Sequence of chain 1.B:
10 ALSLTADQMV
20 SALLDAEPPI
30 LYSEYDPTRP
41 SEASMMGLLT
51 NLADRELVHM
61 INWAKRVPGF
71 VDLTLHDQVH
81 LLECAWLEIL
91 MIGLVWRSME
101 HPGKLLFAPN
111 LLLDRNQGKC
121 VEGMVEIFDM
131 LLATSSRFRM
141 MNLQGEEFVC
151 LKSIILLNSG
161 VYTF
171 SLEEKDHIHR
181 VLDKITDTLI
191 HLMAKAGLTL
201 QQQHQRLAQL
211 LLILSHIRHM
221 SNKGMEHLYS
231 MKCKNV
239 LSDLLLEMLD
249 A

This protein binds this small molecule.
Small molecule (SMILES): CC[C@H](C)[C@H](NC(=O)[C@H](C)N)C(=O)N[C@@H](CC(C)C)C(=O)N[C@@H](C)C(=O)N[C@@H](C)C(=O)N[C@@H](CC(C)C)C(=O)N[C@@H](CC(C)C)C(=O)N[C@@H](C)C(=O)N[C@H](C=O)CC(=O)O

Binding-site contacts:
Ligand atom C contacts residue ILE61 of chain 1.B at 3.9 Å (hydrophobic).
Ligand atom CB contacts residue LEU242 of chain 1.B at 3.8 Å (hydrophobic).
Ligand atom CD1 contacts residue ILE61 of chain 1.B at 3.6 Å (hydrophobic).
Ligand atom CD1 contacts residue ASP241 of chain 1.B at 3.4 Å.
Ligand atom O contacts residue LYS65 of chain 1.B at 4.2 Å.
Ligand atom CD2 contacts residue GLU83 of chain 1.B at 4.3 Å.
Ligand atom O contacts residue ILE61 of chain 1.B at 3.5 Å.
Ligand atom CG contacts residue ILE61 of chain 1.B at 3.9 Å (hydrophobic).
Ligand atom CB contacts residue ILE61 of chain 1.B at 4.0 Å (hydrophobic).
Ligand atom CD2 contacts residue MET246 of chain 1.B at 3.8 Å (hydrophobic).
Ligand atom CD2 contacts residue LEU82 of chain 1.B at 4.0 Å (hydrophobic).
Ligand atom C contacts residue LYS65 of chain 1.B at 4.2 Å.
Ligand atom CG2 contacts residue LEU242 of chain 1.B at 4.0 Å (hydrophobic).
Ligand atom CD2 contacts residue GLN78 of chain 1.B at 4.2 Å.
Ligand atom CD2 contacts residue LYS65 of chain 1.B at 3.9 Å.
Ligand atom CD1 contacts residue GLU245 of chain 1.B at 3.3 Å.
Ligand atom CB contacts residue GLU245 of chain 1.B at 3.3 Å.
Ligand atom N contacts residue LEU242 of chain 1.B at 3.9 Å.
Ligand atom CD1 contacts residue LEU242 of chain 1.B at 3.8 Å (hydrophobic).
Ligand atom CA contacts residue GLU245 of chain 1.B at 3.7 Å.
Ligand atom CD2 contacts residue VAL79 of chain 1.B at 3.6 Å (hydrophobic).
Ligand atom C contacts residue LEU242 of chain 1.B at 4.2 Å (hydrophobic).
Ligand atom CD1 contacts residue LEU82 of chain 1.B at 4.0 Å (hydrophobic).
Ligand atom CA contacts residue LYS65 of chain 1.B at 4.2 Å.
Ligand atom CA contacts residue LEU242 of chain 1.B at 4.2 Å (hydrophobic).
Ligand atom N contacts residue GLU245 of chain 1.B at 3.6 Å.
Ligand atom N contacts residue GLU245 of chain 1.B at 2.8 Å (salt-bridge).
Ligand atom CD1 contacts residue VAL79 of chain 1.B at 3.7 Å (hydrophobic).
Ligand atom CD1 contacts residue MET246 of chain 1.B at 3.9 Å (hydrophobic).
Ligand atom CG contacts residue VAL79 of chain 1.B at 4.2 Å (hydrophobic).
Ligand atom CD1 contacts residue LEU75 of chain 1.B at 4.0 Å (hydrophobic).
Ligand atom CG1 contacts residue GLU245 of chain 1.B at 4.0 Å.
Ligand atom O contacts residue LYS65 of chain 1.B at 3.2 Å (salt-bridge).
Ligand atom C contacts residue GLU245 of chain 1.B at 4.2 Å.
Ligand atom C contacts residue GLU245 of chain 1.B at 3.6 Å.
Ligand atom CD2 contacts residue ILE61 of chain 1.B at 3.6 Å (hydrophobic).
Ligand atom CB contacts residue LEU75 of chain 1.B at 3.8 Å (hydrophobic).
Ligand atom CD1 contacts residue LEU242 of chain 1.B at 4.0 Å (hydrophobic).
Ligand atom CB contacts residue GLU245 of chain 1.B at 3.8 Å.
Ligand atom CA contacts residue GLU245 of chain 1.B at 3.2 Å.